The protein below binds the small molecule below.
Small molecule (SMILES): CC(=O)N[C@H]1[C@H](O[C@H]2[C@H](O)[C@@H](NC(C)=O)CO[C@@H]2CO)O[C@H](CO)[C@@H](O)[C@@H]1O

Binding-site contacts:
Ligand atom O7 contacts residue THR460 of chain 1.A at 3.9 Å.
Ligand atom C6 contacts residue CYS472 of chain 1.A at 3.9 Å (hydrophobic).
Ligand atom C7 contacts residue ASN458 of chain 1.A at 3.1 Å.
Ligand atom C4 contacts residue ASN458 of chain 1.A at 4.2 Å.
Ligand atom C3 contacts residue ASN458 of chain 1.A at 3.8 Å.
Ligand atom C5 contacts residue THR460 of chain 1.A at 3.3 Å.
Ligand atom C3 contacts residue ASN474 of chain 1.A at 3.3 Å.
Ligand atom O3 contacts residue ASN474 of chain 1.A at 3.5 Å (h-bond).
Ligand atom C5 contacts residue ASN474 of chain 1.A at 4.3 Å.
Ligand atom C6 contacts residue THR460 of chain 1.A at 3.5 Å.
Ligand atom O5 contacts residue THR460 of chain 1.A at 3.1 Å (h-bond).
Ligand atom O4 contacts residue ASN474 of chain 1.A at 2.9 Å (h-bond).
Ligand atom C4 contacts residue ASN474 of chain 1.A at 3.6 Å.
Ligand atom O6 contacts residue PRO451 of chain 1.A at 4.2 Å.
Ligand atom C1 contacts residue ASN458 of chain 1.A at 1.4 Å.
Ligand atom O5 contacts residue ASN458 of chain 1.A at 2.3 Å (h-bond).
Ligand atom C1 contacts residue THR460 of chain 1.A at 3.5 Å.
Ligand atom O6 contacts residue THR460 of chain 1.A at 4.1 Å.
Ligand atom O6 contacts residue CYS472 of chain 1.A at 3.1 Å (h-bond).
Ligand atom N2 contacts residue ASN458 of chain 1.A at 3.0 Å (h-bond).
Ligand atom O7 contacts residue ASN458 of chain 1.A at 3.7 Å.
Ligand atom C5 contacts residue ASN458 of chain 1.A at 3.6 Å.
Ligand atom C2 contacts residue ASN458 of chain 1.A at 2.5 Å.
Ligand atom C8 contacts residue ASN458 of chain 1.A at 3.2 Å.
Ligand atom O4 contacts residue TYR450 of chain 1.A at 3.4 Å.

Sequence of chain 1.A:
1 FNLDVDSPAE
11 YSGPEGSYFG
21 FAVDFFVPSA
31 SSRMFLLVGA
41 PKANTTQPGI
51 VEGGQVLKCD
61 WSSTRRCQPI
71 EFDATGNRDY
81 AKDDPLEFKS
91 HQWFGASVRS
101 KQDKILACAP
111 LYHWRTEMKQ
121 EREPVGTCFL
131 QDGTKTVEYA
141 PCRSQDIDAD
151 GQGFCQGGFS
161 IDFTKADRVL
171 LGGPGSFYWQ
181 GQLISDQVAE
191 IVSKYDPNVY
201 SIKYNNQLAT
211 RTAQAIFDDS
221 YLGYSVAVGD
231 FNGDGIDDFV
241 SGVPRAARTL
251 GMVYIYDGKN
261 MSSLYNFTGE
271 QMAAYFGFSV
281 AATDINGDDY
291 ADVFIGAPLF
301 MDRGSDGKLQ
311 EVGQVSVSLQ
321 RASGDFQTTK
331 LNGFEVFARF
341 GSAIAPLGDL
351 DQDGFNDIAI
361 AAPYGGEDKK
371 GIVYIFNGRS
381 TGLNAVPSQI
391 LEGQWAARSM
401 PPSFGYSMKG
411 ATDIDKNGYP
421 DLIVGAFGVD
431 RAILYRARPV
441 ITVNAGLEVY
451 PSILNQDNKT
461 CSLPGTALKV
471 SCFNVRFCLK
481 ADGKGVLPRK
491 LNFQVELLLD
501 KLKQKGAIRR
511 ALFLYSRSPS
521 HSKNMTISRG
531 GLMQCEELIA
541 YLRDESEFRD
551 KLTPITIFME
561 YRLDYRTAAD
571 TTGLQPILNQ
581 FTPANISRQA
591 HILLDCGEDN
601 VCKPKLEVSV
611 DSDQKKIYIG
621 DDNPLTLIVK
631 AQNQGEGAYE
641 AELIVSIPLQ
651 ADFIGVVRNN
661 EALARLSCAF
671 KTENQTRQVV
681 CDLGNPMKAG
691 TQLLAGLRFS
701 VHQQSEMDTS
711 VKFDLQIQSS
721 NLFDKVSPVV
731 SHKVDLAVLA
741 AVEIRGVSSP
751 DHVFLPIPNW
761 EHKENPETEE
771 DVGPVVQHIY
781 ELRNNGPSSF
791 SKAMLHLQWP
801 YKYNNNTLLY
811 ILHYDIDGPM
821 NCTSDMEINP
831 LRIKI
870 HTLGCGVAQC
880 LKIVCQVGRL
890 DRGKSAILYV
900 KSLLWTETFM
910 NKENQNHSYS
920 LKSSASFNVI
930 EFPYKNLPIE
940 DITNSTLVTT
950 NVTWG